Binding-site contacts:
Ligand atom C7 contacts residue ASN1108 of chain 1.A at 3.4 Å.
Ligand atom C3 contacts residue ASN1108 of chain 1.A at 3.7 Å.
Ligand atom O5 contacts residue ASN1108 of chain 1.A at 2.4 Å (h-bond).
Ligand atom C8 contacts residue ASN1108 of chain 1.A at 4.1 Å.
Ligand atom O6 contacts residue ASN1108 of chain 1.A at 4.5 Å.
Ligand atom O7 contacts residue ASN1108 of chain 1.A at 3.4 Å (h-bond).
Ligand atom N2 contacts residue ASN1108 of chain 1.A at 2.9 Å (h-bond).
Ligand atom C2 contacts residue ASN1108 of chain 1.A at 2.4 Å.
Ligand atom C4 contacts residue ASN1108 of chain 1.A at 4.2 Å.
Ligand atom C5 contacts residue ASN1108 of chain 1.A at 3.7 Å.
Ligand atom C1 contacts residue ASN1108 of chain 1.A at 1.4 Å.

This protein binds this small molecule.
Small molecule (SMILES): CC(=O)N[C@@H]1[C@@H](O)[C@H](O)[C@@H](CO)O[C@H]1O

Sequence of chain 1.A:
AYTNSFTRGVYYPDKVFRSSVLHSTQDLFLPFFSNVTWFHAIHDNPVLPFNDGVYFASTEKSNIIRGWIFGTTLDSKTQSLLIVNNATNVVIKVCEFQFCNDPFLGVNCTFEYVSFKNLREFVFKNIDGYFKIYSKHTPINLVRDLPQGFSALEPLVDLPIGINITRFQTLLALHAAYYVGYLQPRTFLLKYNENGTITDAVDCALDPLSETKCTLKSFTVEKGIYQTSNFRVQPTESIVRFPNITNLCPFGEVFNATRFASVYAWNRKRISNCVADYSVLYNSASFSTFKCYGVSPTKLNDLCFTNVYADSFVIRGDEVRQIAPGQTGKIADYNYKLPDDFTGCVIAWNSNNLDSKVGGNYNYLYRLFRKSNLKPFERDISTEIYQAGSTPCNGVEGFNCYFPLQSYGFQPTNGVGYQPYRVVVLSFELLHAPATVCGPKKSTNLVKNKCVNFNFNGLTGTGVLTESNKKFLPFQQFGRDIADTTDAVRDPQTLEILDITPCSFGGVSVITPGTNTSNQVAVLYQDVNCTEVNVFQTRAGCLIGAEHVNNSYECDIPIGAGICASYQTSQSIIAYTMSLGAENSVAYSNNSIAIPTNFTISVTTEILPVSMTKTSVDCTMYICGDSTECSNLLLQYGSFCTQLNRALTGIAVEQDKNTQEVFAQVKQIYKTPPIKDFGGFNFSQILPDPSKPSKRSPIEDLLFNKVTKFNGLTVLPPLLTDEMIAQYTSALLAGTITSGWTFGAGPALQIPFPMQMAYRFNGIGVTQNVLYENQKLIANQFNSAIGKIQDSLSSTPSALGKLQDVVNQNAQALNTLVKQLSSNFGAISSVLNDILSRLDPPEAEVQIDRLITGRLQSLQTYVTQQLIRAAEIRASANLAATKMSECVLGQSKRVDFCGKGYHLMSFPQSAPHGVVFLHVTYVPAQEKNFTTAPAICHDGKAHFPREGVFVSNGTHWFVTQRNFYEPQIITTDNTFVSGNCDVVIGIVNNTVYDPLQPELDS